Binding-site contacts:
Ligand atom C16 contacts residue LYS71 of chain 1.A at 3.9 Å.
Ligand atom C15 contacts residue LYS176 of chain 1.A at 3.6 Å.
Ligand atom C4 contacts residue SER119 of chain 1.A at 3.8 Å.
Ligand atom C7 contacts residue VAL58 of chain 1.A at 3.9 Å (hydrophobic).
Ligand atom C1 contacts residue PHE101 of chain 1.A at 3.4 Å (hydrophobic).
Ligand atom C13 contacts residue LEU179 of chain 1.A at 3.8 Å (hydrophobic).
Ligand atom O17 contacts residue LYS71 of chain 1.A at 2.7 Å (salt-bridge).
Ligand atom C20 contacts residue ASP120 of chain 1.A at 3.5 Å.
Ligand atom N25 contacts residue ILE50 of chain 1.A at 3.5 Å.
Ligand atom C21 contacts residue LEU179 of chain 1.A at 3.7 Å (hydrophobic).
Ligand atom O17 contacts residue ASP190 of chain 1.A at 3.5 Å.
Ligand atom C24 contacts residue HIS122 of chain 1.A at 3.6 Å.
Ligand atom O2 contacts residue LEU117 of chain 1.A at 3.9 Å.
Ligand atom N22 contacts residue TYR121 of chain 1.A at 3.7 Å.
Ligand atom C4 contacts residue LEU99 of chain 1.A at 3.9 Å (hydrophobic).
Ligand atom C27 contacts residue LEU179 of chain 1.A at 3.7 Å (hydrophobic).
Ligand atom C6 contacts residue SER119 of chain 1.A at 3.4 Å.
Ligand atom C20 contacts residue ALA69 of chain 1.A at 3.7 Å (hydrophobic).
Ligand atom C5 contacts residue LEU117 of chain 1.A at 3.7 Å (hydrophobic).
Ligand atom C19 contacts residue LEU179 of chain 1.A at 3.4 Å (hydrophobic).
Ligand atom C26 contacts residue LEU179 of chain 1.A at 3.7 Å (hydrophobic).
Ligand atom C18 contacts residue LEU179 of chain 1.A at 3.7 Å (hydrophobic).
Ligand atom C24 contacts residue ILE50 of chain 1.A at 3.4 Å (hydrophobic).
Ligand atom C7 contacts residue LYS71 of chain 1.A at 3.8 Å.
Ligand atom C9 contacts residue LEU99 of chain 1.A at 3.5 Å (hydrophobic).
Ligand atom O2 contacts residue SER119 of chain 1.A at 3.6 Å.
Ligand atom C15 contacts residue ASN177 of chain 1.A at 3.0 Å.
Ligand atom O2 contacts residue VAL118 of chain 1.A at 3.8 Å.
Ligand atom C20 contacts residue LEU179 of chain 1.A at 3.7 Å (hydrophobic).
Ligand atom N22 contacts residue HIS122 of chain 1.A at 2.9 Å (h-bond).
Ligand atom C3 contacts residue GLU84 of chain 1.A at 3.6 Å.
Ligand atom C5 contacts residue LYS71 of chain 1.A at 3.7 Å.
Ligand atom C6 contacts residue ALA69 of chain 1.A at 3.6 Å (hydrophobic).
Ligand atom C23 contacts residue HIS122 of chain 1.A at 3.0 Å.
Ligand atom C5 contacts residue SER119 of chain 1.A at 3.4 Å.
Ligand atom C19 contacts residue LEU99 of chain 1.A at 3.8 Å (hydrophobic).
Ligand atom C23 contacts residue TYR121 of chain 1.A at 3.4 Å (hydrophobic).
Ligand atom C6 contacts residue LYS71 of chain 1.A at 3.5 Å.
Ligand atom C1 contacts residue TYR88 of chain 1.A at 3.7 Å (hydrophobic).
Ligand atom C13 contacts residue LYS176 of chain 1.A at 3.3 Å.

Sequence of chain 1.A:
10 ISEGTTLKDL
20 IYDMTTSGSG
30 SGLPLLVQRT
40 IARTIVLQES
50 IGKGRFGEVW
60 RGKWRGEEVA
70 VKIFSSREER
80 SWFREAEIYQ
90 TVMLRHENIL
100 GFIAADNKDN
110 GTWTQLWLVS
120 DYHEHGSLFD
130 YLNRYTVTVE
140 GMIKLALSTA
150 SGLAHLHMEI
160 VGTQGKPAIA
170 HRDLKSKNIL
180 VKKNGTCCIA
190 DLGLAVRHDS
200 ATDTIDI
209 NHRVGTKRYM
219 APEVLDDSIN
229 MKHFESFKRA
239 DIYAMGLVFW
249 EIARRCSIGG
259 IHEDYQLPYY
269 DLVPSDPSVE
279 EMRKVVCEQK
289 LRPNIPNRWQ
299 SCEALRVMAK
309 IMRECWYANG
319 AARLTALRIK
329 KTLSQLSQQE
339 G

The protein below binds the small molecule below.
Small molecule (SMILES): COCc1cccc(-c2c(-c3ccc4nccnc4c3)n(C)n(C)c2=O)c1